Binding-site contacts:
Ligand atom C12 contacts residue PEK1 of chain 1.NA at 4.2 Å.
Ligand atom O25 contacts residue PEK1 of chain 1.NA at 4.5 Å.
Ligand atom C19 contacts residue PHE21 of chain 1.G at 3.8 Å (hydrophobic).
Ligand atom C18 contacts residue GLY22 of chain 1.G at 3.5 Å.
Ligand atom C16 contacts residue PHE18 of chain 1.G at 4.3 Å (hydrophobic).
Ligand atom C2 contacts residue PEK1 of chain 1.NA at 4.0 Å.
Ligand atom O25 contacts residue ARG14 of chain 1.G at 2.9 Å (salt-bridge).
Ligand atom O26 contacts residue ARG17 of chain 1.G at 3.2 Å (salt-bridge).
Ligand atom C24 contacts residue PEK1 of chain 1.NA at 4.3 Å.
Ligand atom C21 contacts residue PHE21 of chain 1.G at 4.2 Å (hydrophobic).
Ligand atom C22 contacts residue PHE18 of chain 1.G at 4.1 Å (hydrophobic).
Ligand atom C11 contacts residue PHE21 of chain 1.G at 3.6 Å (hydrophobic).
Ligand atom O26 contacts residue ARG14 of chain 1.G at 2.9 Å (salt-bridge).
Ligand atom C1 contacts residue PEK1 of chain 1.NA at 4.1 Å.
Ligand atom C11 contacts residue PEK1 of chain 1.NA at 4.2 Å.
Ligand atom C18 contacts residue PHE21 of chain 1.G at 4.1 Å (hydrophobic).
Ligand atom C12 contacts residue PHE21 of chain 1.G at 3.8 Å (hydrophobic).
Ligand atom C23 contacts residue ARG17 of chain 1.G at 4.1 Å.
Ligand atom C19 contacts residue PRO26 of chain 1.G at 4.4 Å (hydrophobic).
Ligand atom C24 contacts residue ARG14 of chain 1.G at 3.6 Å.
Ligand atom C24 contacts residue ARG17 of chain 1.G at 3.7 Å.
Ligand atom C18 contacts residue PHE18 of chain 1.G at 4.1 Å (hydrophobic).
Ligand atom O12 contacts residue PEK1 of chain 1.NA at 3.3 Å.
Ligand atom C20 contacts residue PHE18 of chain 1.G at 4.0 Å (hydrophobic).
Ligand atom C21 contacts residue PHE18 of chain 1.G at 3.9 Å (hydrophobic).
Ligand atom C21 contacts residue ARG17 of chain 1.G at 4.0 Å.

The small molecule below binds the protein below.
Small molecule (SMILES): C[C@H](CCC(=O)O)[C@H]1CC[C@H]2[C@@H]3[C@H](O)C[C@@H]4C[C@H](O)CC[C@]4(C)[C@H]3C[C@H](O)[C@]12C

Sequence of chain 1.G:
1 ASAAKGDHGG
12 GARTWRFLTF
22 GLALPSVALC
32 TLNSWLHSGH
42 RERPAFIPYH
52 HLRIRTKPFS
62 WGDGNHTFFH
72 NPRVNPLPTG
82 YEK